Binding-site contacts:
Ligand atom N contacts residue THR100 of chain 4.A at 2.9 Å (h-bond).
Ligand atom O contacts residue PHE102 of chain 4.A at 3.0 Å (h-bond).
Ligand atom O contacts residue VAL43 of chain 4.A at 2.9 Å (h-bond).
Ligand atom CB contacts residue THR100 of chain 4.A at 3.6 Å.
Ligand atom ND2 contacts residue THR96 of chain 4.A at 3.0 Å (h-bond).
Ligand atom N contacts residue VAL43 of chain 4.A at 2.9 Å (h-bond).
Ligand atom OD1 contacts residue ASP92 of chain 4.A at 2.6 Å (salt-bridge).
Ligand atom O contacts residue VAL43 of chain 4.A at 3.3 Å (h-bond).
Ligand atom O contacts residue THR42 of chain 4.A at 3.2 Å.
Ligand atom C contacts residue THR100 of chain 4.A at 3.5 Å.
Ligand atom CA contacts residue ILE41 of chain 4.A at 3.4 Å (hydrophobic).
Ligand atom N contacts residue ASP94 of chain 4.A at 3.4 Å (salt-bridge).
Ligand atom CG1 contacts residue PHE102 of chain 4.A at 3.5 Å (hydrophobic).
Ligand atom CG2 contacts residue ASP92 of chain 4.A at 3.5 Å.
Ligand atom O contacts residue THR100 of chain 4.A at 2.9 Å (h-bond).
Ligand atom O contacts residue THR99 of chain 4.A at 3.2 Å.
Ligand atom CG1 contacts residue THR99 of chain 4.A at 3.6 Å.
Ligand atom CB contacts residue GLN38 of chain 4.A at 3.6 Å.
Ligand atom N contacts residue GLY98 of chain 4.A at 2.8 Å (h-bond).
Ligand atom CA contacts residue GLY98 of chain 4.A at 3.5 Å.
Ligand atom CB contacts residue ASP94 of chain 4.A at 2.9 Å.
Ligand atom CA contacts residue ASP94 of chain 4.A at 3.0 Å.
Ligand atom O contacts residue ASP40 of chain 4.A at 3.2 Å.
Ligand atom O contacts residue THR44 of chain 4.A at 3.1 Å.
Ligand atom N contacts residue ILE41 of chain 4.A at 3.0 Å (h-bond).
Ligand atom N contacts residue ASP40 of chain 4.A at 2.8 Å (salt-bridge).
Ligand atom CA contacts residue THR100 of chain 4.A at 3.2 Å.
Ligand atom O contacts residue GLY98 of chain 4.A at 3.4 Å (h-bond).
Ligand atom CB contacts residue THR96 of chain 4.A at 3.3 Å.
Ligand atom ND2 contacts residue ASP92 of chain 4.A at 3.1 Å (salt-bridge).
Ligand atom ND2 contacts residue ILE75 of chain 4.A at 3.0 Å (h-bond).
Ligand atom CB contacts residue ASP40 of chain 4.A at 3.5 Å.
Ligand atom N contacts residue PHE102 of chain 4.A at 3.1 Å (h-bond).
Ligand atom CA contacts residue ASP40 of chain 4.A at 3.6 Å.
Ligand atom CG contacts residue ASP92 of chain 4.A at 3.5 Å.
Ligand atom CB contacts residue ASP94 of chain 4.A at 3.3 Å.
Ligand atom O contacts residue LYS101 of chain 4.A at 3.5 Å.
Ligand atom O contacts residue ILE41 of chain 4.A at 3.4 Å (h-bond).
Ligand atom CD contacts residue PHE102 of chain 4.A at 3.5 Å (hydrophobic).
Ligand atom O contacts residue ASP94 of chain 4.A at 3.6 Å (salt-bridge).

A protein and the small-molecule ligand that binds it are described below.
Small molecule (SMILES): CC[C@H](C)[C@H](NC(=O)[C@H](CCC(N)=O)NC(=O)[C@@H]1CCCN1)C(=O)N[C@H](C(=O)N[C@@H](CC(N)=O)C(=O)N[C@@H](CCCN=C(N)N)C(=O)N1CCC[C@H]1C=O)[C@@H](C)CC

Sequence of chain 4.A:
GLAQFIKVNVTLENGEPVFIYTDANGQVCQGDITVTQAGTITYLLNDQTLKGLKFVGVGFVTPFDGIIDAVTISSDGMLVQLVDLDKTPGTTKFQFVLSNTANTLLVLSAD